The protein below binds the small molecule below.
Small molecule (SMILES): NC(=O)C[C@H](N)C(=O)O

Binding-site contacts:
Ligand atom CB contacts residue TYR32 of chain 2.C at 3.7 Å (hydrophobic).
Ligand atom ND2 contacts residue THR19 of chain 2.C at 3.0 Å (h-bond).
Ligand atom CG contacts residue ALA121 of chain 2.C at 3.7 Å (hydrophobic).
Ligand atom C contacts residue ASP97 of chain 2.C at 3.8 Å.
Ligand atom OXT contacts residue ASP97 of chain 2.C at 3.0 Å (salt-bridge).
Ligand atom OD1 contacts residue ALA121 of chain 2.C at 3.7 Å.
Ligand atom CA contacts residue ASP97 of chain 2.C at 3.6 Å.
Ligand atom N contacts residue GLN66 of chain 2.C at 2.9 Å (h-bond).
Ligand atom OXT contacts residue GLY95 of chain 2.C at 3.3 Å.
Ligand atom C contacts residue VAL96 of chain 2.C at 3.9 Å (hydrophobic).
Ligand atom N contacts residue ASN255 of chain 2.D at 3.5 Å (h-bond).
Ligand atom CA contacts residue THR19 of chain 2.C at 3.3 Å.
Ligand atom N contacts residue ASP97 of chain 2.C at 2.8 Å (salt-bridge).
Ligand atom O contacts residue VAL34 of chain 2.C at 3.8 Å.
Ligand atom CA contacts residue GLU290 of chain 2.D at 3.4 Å.
Ligand atom ND2 contacts residue VAL96 of chain 2.C at 3.5 Å.
Ligand atom OD1 contacts residue THR19 of chain 2.C at 3.0 Å (h-bond).
Ligand atom ND2 contacts residue ALA121 of chain 2.C at 3.0 Å (h-bond).
Ligand atom N contacts residue GLU290 of chain 2.D at 2.6 Å (salt-bridge).
Ligand atom C contacts residue SER65 of chain 2.C at 3.4 Å.
Ligand atom O contacts residue GLY18 of chain 2.C at 3.2 Å.
Ligand atom O contacts residue GLN66 of chain 2.C at 3.7 Å.
Ligand atom OXT contacts residue VAL96 of chain 2.C at 3.3 Å (h-bond).
Ligand atom OD1 contacts residue VAL96 of chain 2.C at 3.0 Å (h-bond).
Ligand atom C contacts residue GLY95 of chain 2.C at 3.4 Å.
Ligand atom OXT contacts residue SER65 of chain 2.C at 2.4 Å (h-bond).
Ligand atom C contacts residue GLN66 of chain 2.C at 3.6 Å.
Ligand atom CA contacts residue VAL34 of chain 2.C at 3.8 Å (hydrophobic).
Ligand atom O contacts residue THR19 of chain 2.C at 3.9 Å.
Ligand atom O contacts residue GLY64 of chain 2.C at 3.3 Å.
Ligand atom CA contacts residue GLN66 of chain 2.C at 3.9 Å.
Ligand atom ND2 contacts residue TYR32 of chain 2.C at 3.8 Å.
Ligand atom CG contacts residue THR19 of chain 2.C at 2.7 Å.
Ligand atom O contacts residue SER65 of chain 2.C at 2.8 Å (h-bond).
Ligand atom O contacts residue GLY95 of chain 2.C at 3.3 Å.
Ligand atom CB contacts residue GLU290 of chain 2.D at 3.8 Å.
Ligand atom CB contacts residue ASP97 of chain 2.C at 3.2 Å.
Ligand atom OD1 contacts residue GLY95 of chain 2.C at 3.3 Å.
Ligand atom CB contacts residue THR19 of chain 2.C at 3.1 Å.
Ligand atom CG contacts residue VAL96 of chain 2.C at 3.6 Å (hydrophobic).

Sequence of chain 2.C:
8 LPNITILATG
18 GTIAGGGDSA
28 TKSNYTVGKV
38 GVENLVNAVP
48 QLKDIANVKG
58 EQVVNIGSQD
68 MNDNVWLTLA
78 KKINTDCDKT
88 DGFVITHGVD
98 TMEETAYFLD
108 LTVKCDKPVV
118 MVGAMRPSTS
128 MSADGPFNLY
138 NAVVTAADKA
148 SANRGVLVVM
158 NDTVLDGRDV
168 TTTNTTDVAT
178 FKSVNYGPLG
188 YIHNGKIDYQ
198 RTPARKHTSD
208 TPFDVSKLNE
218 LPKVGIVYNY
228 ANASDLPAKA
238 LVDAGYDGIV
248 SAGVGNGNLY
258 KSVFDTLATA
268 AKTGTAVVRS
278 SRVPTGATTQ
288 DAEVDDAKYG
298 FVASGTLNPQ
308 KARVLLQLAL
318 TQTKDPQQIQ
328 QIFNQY

Sequence of chain 2.D:
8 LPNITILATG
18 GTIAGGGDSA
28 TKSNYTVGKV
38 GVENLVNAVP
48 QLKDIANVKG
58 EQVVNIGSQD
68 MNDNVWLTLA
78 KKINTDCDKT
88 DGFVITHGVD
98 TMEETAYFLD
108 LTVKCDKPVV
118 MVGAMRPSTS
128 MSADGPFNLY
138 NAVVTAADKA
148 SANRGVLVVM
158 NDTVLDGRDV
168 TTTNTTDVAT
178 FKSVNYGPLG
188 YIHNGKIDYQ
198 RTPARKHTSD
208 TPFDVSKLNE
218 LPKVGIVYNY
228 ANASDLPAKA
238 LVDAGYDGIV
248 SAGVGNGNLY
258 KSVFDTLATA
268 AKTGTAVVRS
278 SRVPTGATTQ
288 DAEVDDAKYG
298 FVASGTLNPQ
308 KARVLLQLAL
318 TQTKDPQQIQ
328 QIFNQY